Sequence of chain 1.A:
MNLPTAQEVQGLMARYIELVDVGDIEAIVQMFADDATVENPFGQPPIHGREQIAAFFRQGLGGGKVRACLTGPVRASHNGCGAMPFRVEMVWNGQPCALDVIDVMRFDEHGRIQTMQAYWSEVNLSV

A small-molecule ligand and the protein it binds are described below.
Small molecule (SMILES): O=[N+]([O-])c1ccc(O)cc1[N+](=O)[O-]

Binding-site contacts:
Ligand atom C1 contacts residue ASP103 of chain 1.A at 3.6 Å.
Ligand atom N3 contacts residue LEU61 of chain 1.A at 4.3 Å.
Ligand atom C6 contacts residue MET116 of chain 1.A at 4.0 Å (hydrophobic).
Ligand atom C6 contacts residue ALA118 of chain 1.A at 3.7 Å (hydrophobic).
Ligand atom C4 contacts residue ASN40 of chain 1.A at 3.4 Å.
Ligand atom N3 contacts residue PHE56 of chain 1.A at 4.0 Å.
Ligand atom O32 contacts residue LEU61 of chain 1.A at 4.2 Å.
Ligand atom C5 contacts residue ALA118 of chain 1.A at 4.0 Å (hydrophobic).
Ligand atom C6 contacts residue ASN40 of chain 1.A at 3.8 Å.
Ligand atom O42 contacts residue ASN40 of chain 1.A at 3.6 Å (h-bond).
Ligand atom C3 contacts residue PHE56 of chain 1.A at 3.8 Å (hydrophobic).
Ligand atom O1 contacts residue ASP103 of chain 1.A at 2.5 Å (salt-bridge).
Ligand atom C2 contacts residue PHE57 of chain 1.A at 4.2 Å (hydrophobic).
Ligand atom C6 contacts residue ASP103 of chain 1.A at 3.5 Å.
Ligand atom C1 contacts residue TYR16 of chain 1.A at 3.4 Å (hydrophobic).
Ligand atom C5 contacts residue ASN40 of chain 1.A at 3.1 Å.
Ligand atom N4 contacts residue PHE56 of chain 1.A at 3.9 Å.
Ligand atom C6 contacts residue PHE86 of chain 1.A at 3.9 Å (hydrophobic).
Ligand atom N4 contacts residue ASN40 of chain 1.A at 3.4 Å (h-bond).
Ligand atom C4 contacts residue PHE56 of chain 1.A at 3.8 Å (hydrophobic).
Ligand atom O41 contacts residue ASN40 of chain 1.A at 3.9 Å.
Ligand atom O1 contacts residue TYR16 of chain 1.A at 2.7 Å (h-bond).
Ligand atom O31 contacts residue PHE56 of chain 1.A at 4.0 Å.
Ligand atom O31 contacts residue LEU61 of chain 1.A at 3.6 Å.
Ligand atom O41 contacts residue PHE56 of chain 1.A at 3.5 Å.
Ligand atom C1 contacts residue MET116 of chain 1.A at 4.0 Å (hydrophobic).
Ligand atom O31 contacts residue VAL20 of chain 1.A at 4.1 Å.
Ligand atom O1 contacts residue PHE86 of chain 1.A at 3.5 Å.
Ligand atom C3 contacts residue ASN40 of chain 1.A at 4.3 Å.
Ligand atom C1 contacts residue PHE86 of chain 1.A at 3.7 Å (hydrophobic).
Ligand atom O42 contacts residue TRP120 of chain 1.A at 3.9 Å.
Ligand atom O42 contacts residue LEU99 of chain 1.A at 4.0 Å.
Ligand atom C2 contacts residue TYR16 of chain 1.A at 3.6 Å (hydrophobic).
Ligand atom O31 contacts residue PHE57 of chain 1.A at 3.6 Å.
Ligand atom C2 contacts residue PHE56 of chain 1.A at 4.4 Å (hydrophobic).
Ligand atom O32 contacts residue VAL88 of chain 1.A at 4.5 Å.
Ligand atom C6 contacts residue VAL101 of chain 1.A at 4.3 Å (hydrophobic).
Ligand atom C5 contacts residue PHE56 of chain 1.A at 4.3 Å (hydrophobic).
Ligand atom O1 contacts residue MET116 of chain 1.A at 3.7 Å.